The small molecule below binds the protein below.
Small molecule (SMILES): OCC#Cc1ccc2ccncc2c1

Binding-site contacts:
Ligand atom C7 contacts residue THR39 of chain 1.C at 3.8 Å.
Ligand atom C13 contacts residue ALA58 of chain 1.C at 3.9 Å (hydrophobic).
Ligand atom C9 contacts residue VAL45 of chain 1.C at 4.1 Å (hydrophobic).
Ligand atom C6 contacts residue VAL45 of chain 1.C at 3.8 Å (hydrophobic).
Ligand atom C12 contacts residue ALA58 of chain 1.C at 3.6 Å (hydrophobic).
Ligand atom C2 contacts residue GLU77 of chain 1.C at 3.1 Å.
Ligand atom N11 contacts residue TYR108 of chain 1.C at 3.9 Å.
Ligand atom N11 contacts residue CYS109 of chain 1.C at 2.9 Å (h-bond).
Ligand atom C12 contacts residue LEU159 of chain 1.C at 3.8 Å (hydrophobic).
Ligand atom C2 contacts residue ILE169 of chain 1.C at 4.2 Å (hydrophobic).
Ligand atom C8 contacts residue LEU159 of chain 1.C at 3.8 Å (hydrophobic).
Ligand atom C8 contacts residue VAL45 of chain 1.C at 4.0 Å (hydrophobic).
Ligand atom C12 contacts residue GLU107 of chain 1.C at 3.2 Å.
Ligand atom C3 contacts residue LEU106 of chain 1.C at 3.8 Å (hydrophobic).
Ligand atom C3 contacts residue ILE169 of chain 1.C at 3.9 Å (hydrophobic).
Ligand atom C14 contacts residue CYS90 of chain 1.C at 3.9 Å (hydrophobic).
Ligand atom C12 contacts residue CYS109 of chain 1.C at 3.6 Å (hydrophobic).
Ligand atom C2 contacts residue ASP170 of chain 1.C at 3.8 Å.
Ligand atom O1 contacts residue ASP170 of chain 1.C at 3.2 Å (salt-bridge).
Ligand atom C2 contacts residue LEU106 of chain 1.C at 4.0 Å (hydrophobic).
Ligand atom O1 contacts residue GLU77 of chain 1.C at 3.3 Å (salt-bridge).
Ligand atom C10 contacts residue ILE37 of chain 1.C at 3.6 Å (hydrophobic).
Ligand atom N11 contacts residue ALA58 of chain 1.C at 3.8 Å.
Ligand atom O1 contacts residue ILE169 of chain 1.C at 3.6 Å.
Ligand atom C10 contacts residue CYS109 of chain 1.C at 3.6 Å (hydrophobic).
Ligand atom O1 contacts residue LEU81 of chain 1.C at 3.8 Å.
Ligand atom C2 contacts residue LYS60 of chain 1.C at 4.2 Å.
Ligand atom C5 contacts residue ILE169 of chain 1.C at 4.1 Å (hydrophobic).
Ligand atom C7 contacts residue VAL45 of chain 1.C at 3.7 Å (hydrophobic).
Ligand atom C9 contacts residue ILE37 of chain 1.C at 3.9 Å (hydrophobic).
Ligand atom C6 contacts residue THR39 of chain 1.C at 4.0 Å.
Ligand atom C4 contacts residue LEU106 of chain 1.C at 3.9 Å (hydrophobic).
Ligand atom N11 contacts residue GLU107 of chain 1.C at 3.8 Å.
Ligand atom O1 contacts residue LEU106 of chain 1.C at 4.2 Å.
Ligand atom N11 contacts residue LEU159 of chain 1.C at 4.2 Å.
Ligand atom C4 contacts residue ILE169 of chain 1.C at 3.8 Å (hydrophobic).
Ligand atom C14 contacts residue LEU159 of chain 1.C at 3.9 Å (hydrophobic).
Ligand atom C13 contacts residue LEU159 of chain 1.C at 3.5 Å (hydrophobic).
Ligand atom C14 contacts residue ILE169 of chain 1.C at 4.1 Å (hydrophobic).
Ligand atom C9 contacts residue LEU159 of chain 1.C at 4.2 Å (hydrophobic).

Sequence of chain 1.C:
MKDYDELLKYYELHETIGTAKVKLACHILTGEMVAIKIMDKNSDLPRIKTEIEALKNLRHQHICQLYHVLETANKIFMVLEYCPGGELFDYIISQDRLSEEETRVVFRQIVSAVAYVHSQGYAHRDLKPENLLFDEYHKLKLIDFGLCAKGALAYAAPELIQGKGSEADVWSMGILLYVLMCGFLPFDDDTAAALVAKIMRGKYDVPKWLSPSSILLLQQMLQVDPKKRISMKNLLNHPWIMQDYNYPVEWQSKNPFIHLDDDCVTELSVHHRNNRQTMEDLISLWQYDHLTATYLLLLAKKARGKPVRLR